Sequence of chain 1.A:
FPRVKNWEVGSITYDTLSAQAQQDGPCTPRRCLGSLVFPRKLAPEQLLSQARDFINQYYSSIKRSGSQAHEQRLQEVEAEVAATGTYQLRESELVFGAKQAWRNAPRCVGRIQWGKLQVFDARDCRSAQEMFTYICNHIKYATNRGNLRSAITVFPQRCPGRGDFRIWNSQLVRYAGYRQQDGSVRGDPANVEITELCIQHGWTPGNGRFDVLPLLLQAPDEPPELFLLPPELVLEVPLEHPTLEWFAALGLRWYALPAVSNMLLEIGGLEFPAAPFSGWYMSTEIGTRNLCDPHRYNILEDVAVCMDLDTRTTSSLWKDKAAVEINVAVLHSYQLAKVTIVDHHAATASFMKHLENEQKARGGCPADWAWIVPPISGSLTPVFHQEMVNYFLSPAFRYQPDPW

Binding-site contacts:
Ligand atom N28 contacts residue ASN298 of chain 1.A at 3.7 Å.
Ligand atom C25 contacts residue HEM1 of chain 1.E at 3.1 Å.
Ligand atom C03 contacts residue HEM1 of chain 1.E at 3.1 Å.
Ligand atom N02 contacts residue GLU321 of chain 1.A at 2.8 Å (salt-bridge).
Ligand atom C02 contacts residue HEM1 of chain 1.E at 3.4 Å.
Ligand atom N34 contacts residue HEM1 of chain 1.E at 3.4 Å (h-bond).
Ligand atom N28 contacts residue MET299 of chain 1.A at 3.4 Å.
Ligand atom N34 contacts residue H4B1 of chain 1.F at 3.5 Å (h-bond).
Ligand atom C07 contacts residue HEM1 of chain 1.E at 3.9 Å.
Ligand atom C31 contacts residue HEM1 of chain 1.E at 3.8 Å.
Ligand atom N02 contacts residue TRP316 of chain 1.A at 3.0 Å (h-bond).
Ligand atom C09 contacts residue HEM1 of chain 1.E at 3.6 Å.
Ligand atom N02 contacts residue TYR317 of chain 1.A at 3.6 Å.
Ligand atom C11 contacts residue HEM1 of chain 1.E at 3.3 Å.
Ligand atom C06 contacts residue PHE313 of chain 1.A at 3.6 Å (hydrophobic).
Ligand atom C11 contacts residue PHE313 of chain 1.A at 3.7 Å (hydrophobic).
Ligand atom C06 contacts residue VAL296 of chain 1.A at 3.6 Å (hydrophobic).
Ligand atom C22 contacts residue HEM1 of chain 1.E at 3.5 Å.
Ligand atom C10 contacts residue GLU321 of chain 1.A at 3.5 Å.
Ligand atom N02 contacts residue HEM1 of chain 1.E at 3.4 Å.
Ligand atom C27 contacts residue TYR435 of chain 1.A at 3.8 Å (hydrophobic).
Ligand atom C23 contacts residue HEM1 of chain 1.E at 3.5 Å.
Ligand atom C27 contacts residue MET299 of chain 1.A at 3.8 Å (hydrophobic).
Ligand atom C09 contacts residue GLU321 of chain 1.A at 3.2 Å.
Ligand atom N01 contacts residue GLU321 of chain 1.A at 2.9 Å (salt-bridge).
Ligand atom C24 contacts residue HEM1 of chain 1.E at 3.2 Å.
Ligand atom C12 contacts residue HEM1 of chain 1.E at 3.1 Å.
Ligand atom N28 contacts residue TYR435 of chain 1.A at 3.5 Å.
Ligand atom C07 contacts residue VAL296 of chain 1.A at 3.4 Å (hydrophobic).
Ligand atom C06 contacts residue HEM1 of chain 1.E at 3.8 Å.
Ligand atom O13 contacts residue VAL296 of chain 1.A at 3.9 Å.
Ligand atom C04 contacts residue HEM1 of chain 1.E at 3.5 Å.
Ligand atom C08 contacts residue HEM1 of chain 1.E at 3.7 Å.
Ligand atom N01 contacts residue HEM1 of chain 1.E at 3.5 Å.
Ligand atom C05 contacts residue HEM1 of chain 1.E at 3.9 Å.
Ligand atom C35 contacts residue HEM1 of chain 1.E at 3.5 Å.
Ligand atom C26 contacts residue HEM1 of chain 1.E at 3.2 Å.
Ligand atom C21 contacts residue HEM1 of chain 1.E at 3.4 Å.
Ligand atom C10 contacts residue HEM1 of chain 1.E at 3.6 Å.
Ligand atom C02 contacts residue GLU321 of chain 1.A at 3.4 Å.

A small-molecule ligand and the protein it binds are described below.
Small molecule (SMILES): CN[C@@H](C)Cc1cc(C#N)cc(OCc2ccc3c(C)cc(N)nc3c2)c1